Binding-site contacts:
Ligand atom C13 contacts residue GLY277 of chain 1.B at 4.3 Å.
Ligand atom N14 contacts residue PHE155 of chain 1.B at 4.1 Å.
Ligand atom C11 contacts residue ILE165 of chain 1.B at 3.7 Å (hydrophobic).
Ligand atom N14 contacts residue ILE157 of chain 1.B at 3.8 Å.
Ligand atom C6 contacts residue PHE155 of chain 1.B at 4.0 Å (hydrophobic).
Ligand atom C11 contacts residue LEU77 of chain 1.B at 4.0 Å (hydrophobic).
Ligand atom C6 contacts residue ILE157 of chain 1.B at 3.9 Å (hydrophobic).
Ligand atom C4 contacts residue ILE157 of chain 1.B at 4.1 Å (hydrophobic).
Ligand atom C1 contacts residue GLY60 of chain 1.B at 3.9 Å.
Ligand atom C10 contacts residue ILE165 of chain 1.B at 4.0 Å (hydrophobic).
Ligand atom N7 contacts residue PHE155 of chain 1.B at 3.4 Å (h-bond).
Ligand atom C3 contacts residue GLY58 of chain 1.B at 3.9 Å.
Ligand atom C12 contacts residue GLY277 of chain 1.B at 3.5 Å.
Ligand atom C12 contacts residue LEU77 of chain 1.B at 3.8 Å (hydrophobic).
Ligand atom N5 contacts residue ILE157 of chain 1.B at 3.4 Å.
Ligand atom C1 contacts residue ILE157 of chain 1.B at 3.9 Å (hydrophobic).
Ligand atom C1 contacts residue GLY277 of chain 1.B at 4.2 Å.
Ligand atom C15 contacts residue LYS154 of chain 1.B at 3.5 Å.
Ligand atom C18 contacts residue ILE157 of chain 1.B at 4.5 Å (hydrophobic).
Ligand atom C11 contacts residue GLY277 of chain 1.B at 4.3 Å.
Ligand atom C15 contacts residue PHE155 of chain 1.B at 3.6 Å (hydrophobic).
Ligand atom C9 contacts residue PHE155 of chain 1.B at 3.6 Å (hydrophobic).
Ligand atom N2 contacts residue ILE157 of chain 1.B at 4.3 Å.
Ligand atom C1 contacts residue LEU77 of chain 1.B at 4.2 Å (hydrophobic).
Ligand atom C10 contacts residue PHE155 of chain 1.B at 3.7 Å (hydrophobic).
Ligand atom C3 contacts residue THR279 of chain 1.B at 3.6 Å.
Ligand atom C4 contacts residue GLY277 of chain 1.B at 4.3 Å.
Ligand atom C3 contacts residue GLY277 of chain 1.B at 3.8 Å.
Ligand atom N2 contacts residue GLY277 of chain 1.B at 3.5 Å (h-bond).
Ligand atom C16 contacts residue LYS154 of chain 1.B at 3.8 Å.
Ligand atom C8 contacts residue PHE155 of chain 1.B at 4.0 Å (hydrophobic).
Ligand atom C1 contacts residue GLN59 of chain 1.B at 3.5 Å.
Ligand atom C10 contacts residue TYR118 of chain 1.B at 4.4 Å (hydrophobic).

Sequence of chain 1.B:
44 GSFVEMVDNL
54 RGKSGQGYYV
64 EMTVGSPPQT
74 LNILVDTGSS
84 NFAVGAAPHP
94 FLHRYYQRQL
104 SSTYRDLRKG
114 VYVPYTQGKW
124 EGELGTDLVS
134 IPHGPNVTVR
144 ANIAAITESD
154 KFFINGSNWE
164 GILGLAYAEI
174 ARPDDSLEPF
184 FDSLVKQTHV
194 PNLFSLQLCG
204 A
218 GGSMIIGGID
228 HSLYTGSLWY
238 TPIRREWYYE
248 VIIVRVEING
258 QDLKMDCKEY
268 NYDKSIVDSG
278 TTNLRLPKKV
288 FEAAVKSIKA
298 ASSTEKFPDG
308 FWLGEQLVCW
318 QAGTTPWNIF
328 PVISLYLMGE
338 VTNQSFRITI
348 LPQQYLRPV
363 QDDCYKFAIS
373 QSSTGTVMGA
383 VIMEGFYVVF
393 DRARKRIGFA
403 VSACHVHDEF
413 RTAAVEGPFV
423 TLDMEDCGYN

A small-molecule ligand and the protein it binds are described below.
Small molecule (SMILES): CN(C)c1nc(N2CCCC2)nc2ccccc12